This small molecule binds to this protein.
Small molecule (SMILES): CC(=O)N[C@@H]1[C@@H](O)[C@H](O)[C@@H](CO)O[C@H]1O

Binding-site contacts:
Ligand atom O5 contacts residue ASN113 of chain 1.B at 3.1 Å.
Ligand atom O5 contacts residue ASN125 of chain 1.B at 2.4 Å (h-bond).
Ligand atom C3 contacts residue ASN125 of chain 1.B at 3.8 Å.
Ligand atom C5 contacts residue ASN113 of chain 1.B at 4.2 Å.
Ligand atom C1 contacts residue ASN125 of chain 1.B at 1.4 Å.
Ligand atom C5 contacts residue ASN125 of chain 1.B at 3.7 Å.
Ligand atom C1 contacts residue ASN113 of chain 1.B at 3.8 Å.
Ligand atom O7 contacts residue ASN125 of chain 1.B at 4.1 Å.
Ligand atom N2 contacts residue ASN125 of chain 1.B at 2.9 Å (h-bond).
Ligand atom C2 contacts residue ASN125 of chain 1.B at 2.5 Å.
Ligand atom C7 contacts residue ASN125 of chain 1.B at 3.7 Å.
Ligand atom O6 contacts residue ASN113 of chain 1.B at 3.3 Å (h-bond).
Ligand atom C6 contacts residue ASN113 of chain 1.B at 3.5 Å.
Ligand atom C4 contacts residue ASN125 of chain 1.B at 4.2 Å.

Sequence of chain 1.B:
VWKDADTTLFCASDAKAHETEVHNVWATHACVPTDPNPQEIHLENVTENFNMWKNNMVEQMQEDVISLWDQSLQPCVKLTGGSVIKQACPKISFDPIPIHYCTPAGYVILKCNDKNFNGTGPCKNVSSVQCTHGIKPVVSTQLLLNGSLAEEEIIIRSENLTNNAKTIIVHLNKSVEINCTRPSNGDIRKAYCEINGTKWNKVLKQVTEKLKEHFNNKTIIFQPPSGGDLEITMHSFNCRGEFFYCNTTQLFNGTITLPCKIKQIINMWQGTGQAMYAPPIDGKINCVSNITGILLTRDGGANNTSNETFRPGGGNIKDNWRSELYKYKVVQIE